Sequence of chain 1.A:
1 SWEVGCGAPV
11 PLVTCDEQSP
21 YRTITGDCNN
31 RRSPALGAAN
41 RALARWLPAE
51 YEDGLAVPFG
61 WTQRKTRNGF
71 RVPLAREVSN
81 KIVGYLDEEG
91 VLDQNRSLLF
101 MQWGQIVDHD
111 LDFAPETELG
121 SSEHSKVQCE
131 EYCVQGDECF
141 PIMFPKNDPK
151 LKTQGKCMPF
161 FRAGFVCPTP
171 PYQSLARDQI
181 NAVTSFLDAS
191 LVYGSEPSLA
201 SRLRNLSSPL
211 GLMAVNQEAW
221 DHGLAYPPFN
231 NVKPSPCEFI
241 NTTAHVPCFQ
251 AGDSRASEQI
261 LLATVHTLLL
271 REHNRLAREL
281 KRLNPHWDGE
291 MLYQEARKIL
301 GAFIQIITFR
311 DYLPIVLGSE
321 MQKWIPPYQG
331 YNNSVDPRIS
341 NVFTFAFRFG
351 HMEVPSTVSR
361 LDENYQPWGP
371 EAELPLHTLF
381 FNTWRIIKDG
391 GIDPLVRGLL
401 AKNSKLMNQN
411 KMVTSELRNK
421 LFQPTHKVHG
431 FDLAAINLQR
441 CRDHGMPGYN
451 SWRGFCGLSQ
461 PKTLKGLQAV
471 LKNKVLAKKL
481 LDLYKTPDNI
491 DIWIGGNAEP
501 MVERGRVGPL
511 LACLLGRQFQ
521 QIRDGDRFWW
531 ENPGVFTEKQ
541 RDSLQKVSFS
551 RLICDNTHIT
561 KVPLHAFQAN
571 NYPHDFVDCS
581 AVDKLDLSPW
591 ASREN

A small-molecule ligand and the protein it binds are described below.
Small molecule (SMILES): CC(=O)N[C@H]1[C@H](O[C@H]2[C@H](O)[C@@H](NC(C)=O)CO[C@@H]2CO)O[C@H](CO)[C@@H](O[C@H]2O[C@H](CO)[C@@H](O)[C@H](O)[C@@H]2O)[C@@H]1O

Binding-site contacts:
Ligand atom N2 contacts residue ASN205 of chain 1.A at 2.9 Å (h-bond).
Ligand atom C7 contacts residue VAL215 of chain 1.A at 3.7 Å (hydrophobic).
Ligand atom O5 contacts residue ASN205 of chain 1.A at 2.4 Å (h-bond).
Ligand atom O5 contacts residue LEU212 of chain 1.A at 4.3 Å.
Ligand atom C6 contacts residue LEU210 of chain 1.A at 4.2 Å (hydrophobic).
Ligand atom O3 contacts residue GLN217 of chain 1.A at 2.8 Å (h-bond).
Ligand atom C8 contacts residue ASN205 of chain 1.A at 4.2 Å.
Ligand atom C1 contacts residue SER208 of chain 1.A at 4.4 Å.
Ligand atom O7 contacts residue MET213 of chain 1.A at 4.2 Å.
Ligand atom C6 contacts residue TRP220 of chain 1.A at 3.8 Å (hydrophobic).
Ligand atom C5 contacts residue ASN205 of chain 1.A at 3.7 Å.
Ligand atom O6 contacts residue GLN217 of chain 1.A at 3.8 Å.
Ligand atom O7 contacts residue ASN205 of chain 1.A at 2.9 Å (h-bond).
Ligand atom C5 contacts residue SER208 of chain 1.A at 4.3 Å.
Ligand atom O7 contacts residue VAL215 of chain 1.A at 2.9 Å (h-bond).
Ligand atom C4 contacts residue ASN205 of chain 1.A at 4.2 Å.
Ligand atom C8 contacts residue VAL215 of chain 1.A at 3.6 Å (hydrophobic).
Ligand atom C2 contacts residue ASN205 of chain 1.A at 2.4 Å.
Ligand atom O7 contacts residue GLN217 of chain 1.A at 3.8 Å.
Ligand atom O5 contacts residue SER208 of chain 1.A at 3.8 Å.
Ligand atom C1 contacts residue ASN205 of chain 1.A at 1.4 Å.
Ligand atom O6 contacts residue LEU210 of chain 1.A at 3.6 Å.
Ligand atom C2 contacts residue GLN217 of chain 1.A at 3.8 Å.
Ligand atom C7 contacts residue ALA214 of chain 1.A at 4.2 Å (hydrophobic).
Ligand atom C6 contacts residue SER208 of chain 1.A at 4.2 Å.
Ligand atom C7 contacts residue GLN217 of chain 1.A at 3.2 Å.
Ligand atom C3 contacts residue ASN205 of chain 1.A at 3.8 Å.
Ligand atom C7 contacts residue ASN205 of chain 1.A at 3.0 Å.
Ligand atom N2 contacts residue GLN217 of chain 1.A at 3.1 Å (h-bond).
Ligand atom C8 contacts residue GLN217 of chain 1.A at 3.6 Å.
Ligand atom O7 contacts residue ALA214 of chain 1.A at 3.5 Å.
Ligand atom C3 contacts residue GLN217 of chain 1.A at 3.8 Å.
Ligand atom O6 contacts residue SER208 of chain 1.A at 4.3 Å.
Ligand atom O6 contacts residue TRP220 of chain 1.A at 3.6 Å.
Ligand atom C8 contacts residue ALA214 of chain 1.A at 4.1 Å (hydrophobic).
Ligand atom O6 contacts residue LEU212 of chain 1.A at 3.4 Å.